Sequence of chain 1.B:
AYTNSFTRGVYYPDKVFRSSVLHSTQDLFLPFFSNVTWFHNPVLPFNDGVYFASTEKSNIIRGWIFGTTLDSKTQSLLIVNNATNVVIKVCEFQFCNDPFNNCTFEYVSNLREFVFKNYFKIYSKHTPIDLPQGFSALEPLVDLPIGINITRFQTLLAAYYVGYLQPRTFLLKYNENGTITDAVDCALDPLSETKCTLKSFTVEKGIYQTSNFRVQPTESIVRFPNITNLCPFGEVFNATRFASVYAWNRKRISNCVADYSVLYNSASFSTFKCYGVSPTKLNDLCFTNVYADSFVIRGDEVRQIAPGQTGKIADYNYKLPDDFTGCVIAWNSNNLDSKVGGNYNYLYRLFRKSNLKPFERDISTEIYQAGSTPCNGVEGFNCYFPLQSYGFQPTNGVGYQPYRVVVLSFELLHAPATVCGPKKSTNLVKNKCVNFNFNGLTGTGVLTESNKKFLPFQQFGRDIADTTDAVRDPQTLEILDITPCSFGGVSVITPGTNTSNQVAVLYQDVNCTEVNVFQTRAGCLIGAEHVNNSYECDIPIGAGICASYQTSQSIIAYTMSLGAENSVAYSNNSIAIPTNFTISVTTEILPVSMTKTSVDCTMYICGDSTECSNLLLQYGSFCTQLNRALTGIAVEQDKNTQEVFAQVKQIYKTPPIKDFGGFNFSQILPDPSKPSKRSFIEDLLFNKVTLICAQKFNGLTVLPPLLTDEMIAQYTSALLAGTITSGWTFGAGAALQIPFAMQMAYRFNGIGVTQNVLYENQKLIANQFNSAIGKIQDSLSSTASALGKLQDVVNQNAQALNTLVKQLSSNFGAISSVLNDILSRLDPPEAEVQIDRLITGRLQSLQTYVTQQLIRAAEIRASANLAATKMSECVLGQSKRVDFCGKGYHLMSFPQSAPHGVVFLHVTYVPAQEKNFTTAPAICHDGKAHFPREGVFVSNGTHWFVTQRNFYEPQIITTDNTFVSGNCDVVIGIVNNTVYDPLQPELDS

This protein binds this small molecule.
Small molecule (SMILES): CC(=O)N[C@@H]1[C@@H](O)[C@H](O)[C@@H](CO)O[C@H]1O

Binding-site contacts:
Ligand atom C3 contacts residue ASN61 of chain 1.B at 3.8 Å.
Ligand atom C4 contacts residue ASN61 of chain 1.B at 4.2 Å.
Ligand atom N2 contacts residue ASN61 of chain 1.B at 2.9 Å (h-bond).
Ligand atom O7 contacts residue ASN61 of chain 1.B at 3.9 Å.
Ligand atom C1 contacts residue ASN61 of chain 1.B at 1.4 Å.
Ligand atom C7 contacts residue ASN61 of chain 1.B at 3.6 Å.
Ligand atom O5 contacts residue ASN61 of chain 1.B at 2.4 Å (h-bond).
Ligand atom O6 contacts residue TYR28 of chain 1.B at 3.2 Å.
Ligand atom C2 contacts residue ASN61 of chain 1.B at 2.4 Å.
Ligand atom C5 contacts residue ASN61 of chain 1.B at 3.7 Å.
Ligand atom O5 contacts residue TYR28 of chain 1.B at 4.2 Å.